Binding-site contacts:
Ligand atom C6 contacts residue TYR190 of chain 1.C at 4.1 Å (hydrophobic).
Ligand atom C15 contacts residue LEU102 of chain 1.C at 3.6 Å (hydrophobic).
Ligand atom N1 contacts residue LEU102 of chain 1.C at 3.9 Å.
Ligand atom OE contacts residue LEU236 of chain 1.C at 3.1 Å.
Ligand atom N14 contacts residue LEU102 of chain 1.C at 3.9 Å.
Ligand atom C7 contacts residue TYR190 of chain 1.C at 4.0 Å (hydrophobic).
Ligand atom CB contacts residue VAL181 of chain 1.C at 3.4 Å (hydrophobic).
Ligand atom CA contacts residue VAL181 of chain 1.C at 4.0 Å (hydrophobic).
Ligand atom C7 contacts residue LEU102 of chain 1.C at 4.0 Å (hydrophobic).
Ligand atom OE contacts residue VAL108 of chain 1.C at 3.9 Å.
Ligand atom CC contacts residue TYR190 of chain 1.C at 3.3 Å (hydrophobic).
Ligand atom N8 contacts residue LEU236 of chain 1.C at 3.8 Å.
Ligand atom C12 contacts residue TYR320 of chain 1.C at 3.8 Å (hydrophobic).
Ligand atom C10 contacts residue VAL108 of chain 1.C at 3.9 Å (hydrophobic).
Ligand atom CD contacts residue TYR190 of chain 1.C at 3.6 Å (hydrophobic).
Ligand atom C13 contacts residue VAL108 of chain 1.C at 3.9 Å (hydrophobic).
Ligand atom C10 contacts residue LEU102 of chain 1.C at 3.8 Å (hydrophobic).
Ligand atom C12 contacts residue HIS237 of chain 1.C at 4.0 Å.
Ligand atom C9 contacts residue LEU236 of chain 1.C at 3.9 Å (hydrophobic).
Ligand atom CD contacts residue TRP231 of chain 1.C at 3.4 Å (hydrophobic).
Ligand atom C5 contacts residue TRP231 of chain 1.C at 4.0 Å (hydrophobic).
Ligand atom C11 contacts residue TYR320 of chain 1.C at 3.8 Å (hydrophobic).
Ligand atom N3 contacts residue TYR183 of chain 1.C at 3.9 Å.
Ligand atom OE contacts residue PHE229 of chain 1.C at 4.1 Å.
Ligand atom C6 contacts residue LEU236 of chain 1.C at 4.0 Å (hydrophobic).
Ligand atom C5 contacts residue TYR183 of chain 1.C at 3.3 Å (hydrophobic).
Ligand atom C11 contacts residue HIS237 of chain 1.C at 4.0 Å.
Ligand atom C2 contacts residue LEU102 of chain 1.C at 3.6 Å (hydrophobic).
Ligand atom N3 contacts residue LEU102 of chain 1.C at 3.7 Å.
Ligand atom CD contacts residue LEU236 of chain 1.C at 3.4 Å (hydrophobic).
Ligand atom C11 contacts residue VAL108 of chain 1.C at 4.0 Å (hydrophobic).
Ligand atom C9 contacts residue VAL108 of chain 1.C at 3.9 Å (hydrophobic).
Ligand atom N8 contacts residue TYR190 of chain 1.C at 3.6 Å.
Ligand atom CB contacts residue GLY192 of chain 1.C at 4.0 Å.
Ligand atom C12 contacts residue PRO238 of chain 1.C at 3.8 Å (hydrophobic).
Ligand atom CC contacts residue VAL181 of chain 1.C at 3.6 Å (hydrophobic).
Ligand atom N14 contacts residue LYS103 of chain 1.C at 4.0 Å.
Ligand atom C13 contacts residue LYS103 of chain 1.C at 3.3 Å.
Ligand atom C4 contacts residue TYR183 of chain 1.C at 3.3 Å (hydrophobic).
Ligand atom C12 contacts residue VAL108 of chain 1.C at 3.9 Å (hydrophobic).

A small-molecule ligand and the protein it binds are described below.
Small molecule (SMILES): Cc1ccnc2c1NC(=O)c1cccnc1N2C1CC1

Sequence of chain 1.C:
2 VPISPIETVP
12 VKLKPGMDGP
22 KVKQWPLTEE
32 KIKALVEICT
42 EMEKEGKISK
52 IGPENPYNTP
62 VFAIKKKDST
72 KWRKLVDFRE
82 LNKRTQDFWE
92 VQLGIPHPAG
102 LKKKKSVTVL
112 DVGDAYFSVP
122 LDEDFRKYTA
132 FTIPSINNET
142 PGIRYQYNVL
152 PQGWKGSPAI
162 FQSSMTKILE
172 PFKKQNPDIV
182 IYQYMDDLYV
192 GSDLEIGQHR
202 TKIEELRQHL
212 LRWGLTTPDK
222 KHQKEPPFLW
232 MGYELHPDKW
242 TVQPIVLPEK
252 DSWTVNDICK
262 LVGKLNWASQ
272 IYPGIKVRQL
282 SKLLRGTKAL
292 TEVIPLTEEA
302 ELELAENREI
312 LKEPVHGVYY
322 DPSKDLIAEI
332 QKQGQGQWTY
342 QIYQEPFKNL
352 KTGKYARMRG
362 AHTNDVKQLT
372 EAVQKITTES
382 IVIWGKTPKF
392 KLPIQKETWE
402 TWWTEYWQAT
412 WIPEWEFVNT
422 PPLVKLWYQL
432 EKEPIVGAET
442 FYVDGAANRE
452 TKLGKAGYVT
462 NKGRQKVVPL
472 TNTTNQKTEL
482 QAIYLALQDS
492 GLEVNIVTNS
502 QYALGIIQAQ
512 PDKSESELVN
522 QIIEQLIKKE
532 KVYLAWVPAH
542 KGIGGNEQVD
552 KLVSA